Binding-site contacts:
Ligand atom C4 contacts residue ASN700 of chain 1.C at 4.1 Å.
Ligand atom N2 contacts residue LEU905 of chain 1.C at 4.1 Å.
Ligand atom C8 contacts residue ASN700 of chain 1.C at 4.1 Å.
Ligand atom C8 contacts residue LEU905 of chain 1.C at 4.0 Å (hydrophobic).
Ligand atom C7 contacts residue ASN700 of chain 1.C at 3.4 Å.
Ligand atom C5 contacts residue GLN909 of chain 1.C at 4.3 Å.
Ligand atom C3 contacts residue ASN700 of chain 1.C at 3.8 Å.
Ligand atom C8 contacts residue ASN902 of chain 1.C at 4.4 Å.
Ligand atom C5 contacts residue ASN700 of chain 1.C at 3.5 Å.
Ligand atom C6 contacts residue GLN909 of chain 1.C at 3.6 Å.
Ligand atom C4 contacts residue LEU905 of chain 1.C at 4.4 Å (hydrophobic).
Ligand atom C3 contacts residue LEU905 of chain 1.C at 4.3 Å (hydrophobic).
Ligand atom C6 contacts residue LEU905 of chain 1.C at 3.9 Å (hydrophobic).
Ligand atom O4 contacts residue LEU905 of chain 1.C at 3.8 Å.
Ligand atom C1 contacts residue LEU905 of chain 1.C at 4.4 Å (hydrophobic).
Ligand atom N2 contacts residue ASN700 of chain 1.C at 2.7 Å (h-bond).
Ligand atom O5 contacts residue ASN700 of chain 1.C at 2.3 Å (h-bond).
Ligand atom C5 contacts residue LEU905 of chain 1.C at 3.9 Å (hydrophobic).
Ligand atom C1 contacts residue ASN700 of chain 1.C at 1.4 Å.
Ligand atom O7 contacts residue ASN700 of chain 1.C at 4.0 Å.
Ligand atom C2 contacts residue ASN700 of chain 1.C at 2.5 Å.

This protein binds this small molecule.
Small molecule (SMILES): CC(=O)N[C@H]1[C@H](O[C@H]2[C@H](O)[C@@H](NC(C)=O)CO[C@@H]2CO)O[C@H](CO)[C@@H](O)[C@@H]1O

Sequence of chain 1.C:
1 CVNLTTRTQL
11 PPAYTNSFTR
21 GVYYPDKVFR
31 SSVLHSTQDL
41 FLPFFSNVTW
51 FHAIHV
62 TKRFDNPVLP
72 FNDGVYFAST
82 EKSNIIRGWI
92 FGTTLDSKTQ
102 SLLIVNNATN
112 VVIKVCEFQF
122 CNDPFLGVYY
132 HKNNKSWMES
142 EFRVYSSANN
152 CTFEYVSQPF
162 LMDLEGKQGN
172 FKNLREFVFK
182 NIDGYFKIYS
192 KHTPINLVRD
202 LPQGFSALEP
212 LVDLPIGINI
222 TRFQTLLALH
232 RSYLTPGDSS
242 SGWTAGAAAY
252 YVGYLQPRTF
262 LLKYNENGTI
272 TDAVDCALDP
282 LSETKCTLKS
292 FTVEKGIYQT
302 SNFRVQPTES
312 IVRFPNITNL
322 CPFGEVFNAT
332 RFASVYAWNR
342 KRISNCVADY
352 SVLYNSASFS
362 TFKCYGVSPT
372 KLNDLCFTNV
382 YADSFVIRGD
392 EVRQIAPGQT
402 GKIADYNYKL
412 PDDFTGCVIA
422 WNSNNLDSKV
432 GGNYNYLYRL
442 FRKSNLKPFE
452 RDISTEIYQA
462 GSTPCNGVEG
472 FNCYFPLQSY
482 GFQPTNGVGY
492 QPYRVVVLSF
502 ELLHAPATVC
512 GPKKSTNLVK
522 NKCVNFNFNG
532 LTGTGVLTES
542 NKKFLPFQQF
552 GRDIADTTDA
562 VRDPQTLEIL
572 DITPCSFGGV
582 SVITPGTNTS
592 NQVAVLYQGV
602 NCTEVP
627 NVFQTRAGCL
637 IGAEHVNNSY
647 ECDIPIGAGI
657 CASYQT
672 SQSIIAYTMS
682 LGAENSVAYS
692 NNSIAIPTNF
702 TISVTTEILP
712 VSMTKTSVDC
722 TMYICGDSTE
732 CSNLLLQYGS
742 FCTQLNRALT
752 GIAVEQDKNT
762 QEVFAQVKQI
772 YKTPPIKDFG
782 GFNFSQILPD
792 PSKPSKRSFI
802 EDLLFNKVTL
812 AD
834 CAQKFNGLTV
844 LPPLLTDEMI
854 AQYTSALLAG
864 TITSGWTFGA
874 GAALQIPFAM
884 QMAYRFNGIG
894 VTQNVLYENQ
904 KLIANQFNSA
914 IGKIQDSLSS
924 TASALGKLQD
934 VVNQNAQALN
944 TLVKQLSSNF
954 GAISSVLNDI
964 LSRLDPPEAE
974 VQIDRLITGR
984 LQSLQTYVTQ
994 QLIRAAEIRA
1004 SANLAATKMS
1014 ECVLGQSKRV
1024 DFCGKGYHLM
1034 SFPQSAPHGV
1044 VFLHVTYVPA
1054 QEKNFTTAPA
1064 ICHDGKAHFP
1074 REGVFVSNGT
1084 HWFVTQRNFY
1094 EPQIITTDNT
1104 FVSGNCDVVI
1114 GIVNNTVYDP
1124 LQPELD